The protein below binds the small molecule below.
Small molecule (SMILES): CN[C@@H]1CN(c2cccc(OC)c2)S(=O)(=O)c2sc(S(N)(=O)=O)cc21

Sequence of chain 1.A:
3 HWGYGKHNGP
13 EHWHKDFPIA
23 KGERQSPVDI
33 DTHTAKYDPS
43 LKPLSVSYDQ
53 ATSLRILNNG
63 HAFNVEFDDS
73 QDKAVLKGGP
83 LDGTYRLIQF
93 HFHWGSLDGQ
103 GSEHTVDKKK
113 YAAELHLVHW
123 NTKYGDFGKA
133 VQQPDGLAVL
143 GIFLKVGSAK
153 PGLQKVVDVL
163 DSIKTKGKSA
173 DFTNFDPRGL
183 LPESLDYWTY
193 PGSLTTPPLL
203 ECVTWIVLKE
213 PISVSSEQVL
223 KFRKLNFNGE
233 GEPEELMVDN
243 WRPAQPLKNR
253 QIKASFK

Binding-site contacts:
Ligand atom O4B contacts residue LEU196 of chain 1.A at 3.6 Å.
Ligand atom N21 contacts residue HIS118 of chain 1.A at 3.2 Å (h-bond).
Ligand atom N21 contacts residue GLU105 of chain 1.A at 3.8 Å.
Ligand atom O23 contacts residue PRO200 of chain 1.A at 3.8 Å.
Ligand atom O1A contacts residue THR197 of chain 1.A at 2.8 Å (h-bond).
Ligand atom C20 contacts residue PHE129 of chain 1.A at 4.0 Å (hydrophobic).
Ligand atom C16 contacts residue THR198 of chain 1.A at 3.1 Å.
Ligand atom O2A contacts residue ZN1 of chain 1.C at 2.9 Å.
Ligand atom O3B contacts residue PHE129 of chain 1.A at 3.9 Å.
Ligand atom C21 contacts residue PHE129 of chain 1.A at 4.0 Å (hydrophobic).
Ligand atom C4 contacts residue THR198 of chain 1.A at 3.1 Å.
Ligand atom C16 contacts residue PRO199 of chain 1.A at 3.7 Å (hydrophobic).
Ligand atom O1A contacts residue TRP207 of chain 1.A at 3.8 Å.
Ligand atom C3 contacts residue ZN1 of chain 1.C at 3.9 Å.
Ligand atom O2A contacts residue TRP207 of chain 1.A at 4.0 Å.
Ligand atom C10 contacts residue THR198 of chain 1.A at 3.5 Å.
Ligand atom S2 contacts residue LEU196 of chain 1.A at 3.2 Å.
Ligand atom C3 contacts residue HIS93 of chain 1.A at 3.6 Å.
Ligand atom S1 contacts residue THR197 of chain 1.A at 3.6 Å (h-bond).
Ligand atom N21 contacts residue ZN1 of chain 1.C at 1.9 Å.
Ligand atom S1 contacts residue HIS93 of chain 1.A at 3.5 Å (h-bond).
Ligand atom N21 contacts residue HIS93 of chain 1.A at 3.1 Å (h-bond).
Ligand atom N15 contacts residue PRO199 of chain 1.A at 3.8 Å.
Ligand atom N21 contacts residue HIS95 of chain 1.A at 3.0 Å (h-bond).
Ligand atom N21 contacts residue THR197 of chain 1.A at 2.7 Å (h-bond).
Ligand atom S2 contacts residue VAL120 of chain 1.A at 3.9 Å.
Ligand atom S7 contacts residue PHE129 of chain 1.A at 4.0 Å.
Ligand atom C5 contacts residue THR198 of chain 1.A at 3.5 Å.
Ligand atom O2A contacts residue HIS118 of chain 1.A at 3.1 Å (h-bond).
Ligand atom C4 contacts residue HIS93 of chain 1.A at 3.9 Å.
Ligand atom C6 contacts residue LEU196 of chain 1.A at 3.9 Å (hydrophobic).
Ligand atom S1 contacts residue ZN1 of chain 1.C at 2.9 Å.
Ligand atom O2A contacts residue HIS93 of chain 1.A at 3.1 Å (h-bond).
Ligand atom C3 contacts residue LEU196 of chain 1.A at 4.0 Å (hydrophobic).
Ligand atom S1 contacts residue HIS118 of chain 1.A at 3.8 Å.
Ligand atom O1A contacts residue LEU196 of chain 1.A at 3.2 Å.
Ligand atom O3B contacts residue GLN91 of chain 1.A at 3.1 Å (h-bond).
Ligand atom O4B contacts residue PHE129 of chain 1.A at 3.1 Å.
Ligand atom N15 contacts residue THR198 of chain 1.A at 3.0 Å (h-bond).
Ligand atom C9 contacts residue GLN91 of chain 1.A at 3.9 Å.